This protein binds this small molecule.
Small molecule (SMILES): Nc1ncnc2c1ncn2[C@@H]1O[C@H](CO[P](=O)(O)O[P](=O)(O)NP(=O)(O)O)[C@@H](O)[C@H]1O

Binding-site contacts:
Ligand atom N3B contacts residue MG1 of chain 1.G at 3.7 Å.
Ligand atom N1 contacts residue LEU3005 of chain 1.B at 3.9 Å.
Ligand atom C4 contacts residue TRP2897 of chain 1.B at 3.4 Å (hydrophobic).
Ligand atom O3G contacts residue ASP2848 of chain 1.B at 3.9 Å.
Ligand atom N7 contacts residue LEU2843 of chain 1.B at 3.5 Å.
Ligand atom C2 contacts residue CYS2898 of chain 1.B at 3.3 Å (hydrophobic).
Ligand atom O1G contacts residue ASP3017 of chain 1.B at 2.8 Å (salt-bridge).
Ligand atom N3 contacts residue TRP2897 of chain 1.B at 3.3 Å.
Ligand atom C6 contacts residue GLU2896 of chain 1.B at 3.5 Å.
Ligand atom C2 contacts residue TRP2897 of chain 1.B at 3.6 Å (hydrophobic).
Ligand atom O1B contacts residue ASN2825 of chain 1.B at 3.9 Å.
Ligand atom PA contacts residue LYS2845 of chain 1.B at 3.5 Å.
Ligand atom N9 contacts residue TRP2897 of chain 1.B at 3.6 Å.
Ligand atom N1 contacts residue GLU2896 of chain 1.B at 3.8 Å.
Ligand atom O2B contacts residue MG1 of chain 1.G at 3.1 Å.
Ligand atom N6 contacts residue GLU2896 of chain 1.B at 2.8 Å (salt-bridge).
Ligand atom N7 contacts residue ILE3016 of chain 1.B at 3.7 Å.
Ligand atom O2A contacts residue LYS2845 of chain 1.B at 2.9 Å (salt-bridge).
Ligand atom N6 contacts residue LEU2895 of chain 1.B at 3.4 Å.
Ligand atom O2' contacts residue PRO2903 of chain 1.B at 3.5 Å.
Ligand atom N3B contacts residue ASP3017 of chain 1.B at 3.2 Å (salt-bridge).
Ligand atom O3A contacts residue LYS2845 of chain 1.B at 3.5 Å (salt-bridge).
Ligand atom O3' contacts residue GLN3002 of chain 1.B at 3.0 Å (h-bond).
Ligand atom C2 contacts residue LEU3005 of chain 1.B at 3.6 Å (hydrophobic).
Ligand atom C8 contacts residue LEU2843 of chain 1.B at 3.6 Å (hydrophobic).
Ligand atom C3' contacts residue GLN3002 of chain 1.B at 3.9 Å.
Ligand atom C5' contacts residue GLY2822 of chain 1.B at 3.4 Å.
Ligand atom O1B contacts residue VAL2824 of chain 1.B at 3.8 Å.
Ligand atom C1' contacts residue TRP2897 of chain 1.B at 3.7 Å (hydrophobic).
Ligand atom PG contacts residue TYR3097 of chain 1.B at 3.4 Å.
Ligand atom O2G contacts residue TYR3097 of chain 1.B at 2.2 Å (h-bond).
Ligand atom N3 contacts residue LEU3005 of chain 1.B at 3.7 Å.
Ligand atom N1 contacts residue TRP2897 of chain 1.B at 3.6 Å.
Ligand atom N1 contacts residue CYS2898 of chain 1.B at 2.9 Å (h-bond).
Ligand atom O1A contacts residue ASP3017 of chain 1.B at 3.9 Å.
Ligand atom PG contacts residue ASP3017 of chain 1.B at 3.5 Å.
Ligand atom N6 contacts residue TYR2883 of chain 1.B at 3.7 Å.
Ligand atom O3G contacts residue TYR3097 of chain 1.B at 3.6 Å (h-bond).
Ligand atom C8 contacts residue ILE3016 of chain 1.B at 3.5 Å (hydrophobic).
Ligand atom C5 contacts residue LEU2843 of chain 1.B at 3.8 Å (hydrophobic).

Sequence of chain 1.B:
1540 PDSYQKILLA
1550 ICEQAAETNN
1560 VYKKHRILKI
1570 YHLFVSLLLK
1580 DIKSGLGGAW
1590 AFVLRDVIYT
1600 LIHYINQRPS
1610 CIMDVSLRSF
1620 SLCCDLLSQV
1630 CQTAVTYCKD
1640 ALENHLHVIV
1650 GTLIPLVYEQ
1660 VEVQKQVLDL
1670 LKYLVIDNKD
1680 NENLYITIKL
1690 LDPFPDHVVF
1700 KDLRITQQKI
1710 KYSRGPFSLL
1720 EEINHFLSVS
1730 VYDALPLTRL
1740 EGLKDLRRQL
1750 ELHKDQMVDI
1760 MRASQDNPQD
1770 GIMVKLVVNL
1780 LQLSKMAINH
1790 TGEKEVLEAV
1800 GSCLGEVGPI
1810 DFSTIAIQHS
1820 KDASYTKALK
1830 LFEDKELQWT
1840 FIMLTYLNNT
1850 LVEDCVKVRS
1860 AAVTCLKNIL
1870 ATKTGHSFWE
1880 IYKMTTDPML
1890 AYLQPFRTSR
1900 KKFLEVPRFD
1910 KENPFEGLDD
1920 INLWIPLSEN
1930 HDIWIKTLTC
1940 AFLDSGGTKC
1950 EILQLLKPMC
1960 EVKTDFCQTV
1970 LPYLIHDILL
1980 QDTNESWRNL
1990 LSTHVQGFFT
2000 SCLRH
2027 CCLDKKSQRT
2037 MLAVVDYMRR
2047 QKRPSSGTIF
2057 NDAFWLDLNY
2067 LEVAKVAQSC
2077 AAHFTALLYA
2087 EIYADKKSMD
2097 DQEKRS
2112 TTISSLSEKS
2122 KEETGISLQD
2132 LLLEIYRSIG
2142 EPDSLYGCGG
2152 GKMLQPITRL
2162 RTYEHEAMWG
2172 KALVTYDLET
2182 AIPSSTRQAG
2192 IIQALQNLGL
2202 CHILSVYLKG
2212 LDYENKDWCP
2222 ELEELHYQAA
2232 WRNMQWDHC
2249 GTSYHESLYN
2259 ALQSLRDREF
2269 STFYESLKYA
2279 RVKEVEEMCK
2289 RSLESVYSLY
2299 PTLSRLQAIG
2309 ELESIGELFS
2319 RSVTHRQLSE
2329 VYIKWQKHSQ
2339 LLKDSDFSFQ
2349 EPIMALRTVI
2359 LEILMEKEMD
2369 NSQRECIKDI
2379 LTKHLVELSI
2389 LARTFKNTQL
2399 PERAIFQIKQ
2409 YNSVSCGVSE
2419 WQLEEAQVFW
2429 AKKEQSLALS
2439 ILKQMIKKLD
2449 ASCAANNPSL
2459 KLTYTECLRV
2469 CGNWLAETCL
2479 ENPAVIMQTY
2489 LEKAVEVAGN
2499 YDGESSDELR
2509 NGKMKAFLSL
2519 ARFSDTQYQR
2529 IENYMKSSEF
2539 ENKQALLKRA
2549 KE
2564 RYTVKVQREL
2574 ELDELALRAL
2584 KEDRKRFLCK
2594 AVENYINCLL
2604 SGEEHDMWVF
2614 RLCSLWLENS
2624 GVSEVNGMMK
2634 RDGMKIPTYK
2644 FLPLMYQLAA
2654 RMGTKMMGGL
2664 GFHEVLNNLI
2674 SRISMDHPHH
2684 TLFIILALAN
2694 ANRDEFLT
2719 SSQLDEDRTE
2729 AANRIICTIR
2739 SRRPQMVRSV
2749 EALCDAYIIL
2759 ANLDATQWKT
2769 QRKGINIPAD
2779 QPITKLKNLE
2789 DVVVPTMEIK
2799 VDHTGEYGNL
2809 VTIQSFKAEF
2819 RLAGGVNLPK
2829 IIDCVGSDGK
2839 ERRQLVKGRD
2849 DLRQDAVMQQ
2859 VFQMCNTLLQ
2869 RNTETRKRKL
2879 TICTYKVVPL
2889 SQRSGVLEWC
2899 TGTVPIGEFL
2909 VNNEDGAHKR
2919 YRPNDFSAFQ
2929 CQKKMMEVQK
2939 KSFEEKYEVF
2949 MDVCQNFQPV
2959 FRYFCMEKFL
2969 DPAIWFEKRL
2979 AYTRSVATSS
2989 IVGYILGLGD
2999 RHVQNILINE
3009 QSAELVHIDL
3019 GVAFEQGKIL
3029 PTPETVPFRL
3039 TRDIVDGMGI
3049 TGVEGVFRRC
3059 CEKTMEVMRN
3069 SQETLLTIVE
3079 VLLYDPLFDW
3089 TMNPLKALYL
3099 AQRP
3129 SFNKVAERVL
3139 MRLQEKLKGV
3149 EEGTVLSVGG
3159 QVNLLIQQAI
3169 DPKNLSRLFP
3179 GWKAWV